Sequence of chain 1.A:
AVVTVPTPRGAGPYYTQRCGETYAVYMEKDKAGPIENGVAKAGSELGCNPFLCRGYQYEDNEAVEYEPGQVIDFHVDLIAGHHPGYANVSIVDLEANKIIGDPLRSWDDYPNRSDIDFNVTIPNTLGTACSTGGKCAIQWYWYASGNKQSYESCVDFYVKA

Binding-site contacts:
Ligand atom O7 contacts residue ASP94 of chain 1.A at 3.4 Å (salt-bridge).
Ligand atom C2 contacts residue ASN146 of chain 1.A at 2.5 Å.
Ligand atom O7 contacts residue ASN146 of chain 1.A at 3.6 Å.
Ligand atom C7 contacts residue VAL92 of chain 1.A at 4.1 Å (hydrophobic).
Ligand atom C6 contacts residue ARG126 of chain 1.A at 4.0 Å.
Ligand atom C3 contacts residue ASN146 of chain 1.A at 3.8 Å.
Ligand atom C7 contacts residue ASN146 of chain 1.A at 3.5 Å.
Ligand atom C4 contacts residue ASN146 of chain 1.A at 4.0 Å.
Ligand atom N2 contacts residue ASN146 of chain 1.A at 3.0 Å (h-bond).
Ligand atom C8 contacts residue VAL92 of chain 1.A at 3.9 Å (hydrophobic).
Ligand atom C7 contacts residue ASP94 of chain 1.A at 4.3 Å.
Ligand atom C1 contacts residue ASN146 of chain 1.A at 1.4 Å.
Ligand atom N2 contacts residue VAL92 of chain 1.A at 4.4 Å.
Ligand atom C5 contacts residue ASN146 of chain 1.A at 3.6 Å.
Ligand atom O5 contacts residue ASN146 of chain 1.A at 2.3 Å (h-bond).
Ligand atom O5 contacts residue ARG126 of chain 1.A at 4.2 Å.

The protein below binds the small molecule below.
Small molecule (SMILES): CC(=O)N[C@@H]1[C@@H](O)[C@H](O)[C@@H](CO)O[C@H]1O